Binding-site contacts:
Ligand atom O5 contacts residue LYS30 of chain 1.C at 3.1 Å (salt-bridge).
Ligand atom O7 contacts residue ASN31 of chain 1.C at 3.4 Å (h-bond).
Ligand atom C7 contacts residue ASN31 of chain 1.C at 3.4 Å.
Ligand atom C2 contacts residue HIS34 of chain 1.C at 4.4 Å.
Ligand atom C1 contacts residue ASN31 of chain 1.C at 1.5 Å.
Ligand atom C3 contacts residue HIS34 of chain 1.C at 4.3 Å.
Ligand atom C8 contacts residue ASN31 of chain 1.C at 4.0 Å.
Ligand atom O6 contacts residue LYS30 of chain 1.C at 3.4 Å.
Ligand atom C8 contacts residue SER33 of chain 1.C at 3.4 Å.
Ligand atom C3 contacts residue ASN31 of chain 1.C at 3.9 Å.
Ligand atom O6 contacts residue GLU46 of chain 1.C at 4.5 Å.
Ligand atom N2 contacts residue SER33 of chain 1.C at 3.2 Å (h-bond).
Ligand atom C5 contacts residue LYS30 of chain 1.C at 4.1 Å.
Ligand atom C1 contacts residue HIS34 of chain 1.C at 3.8 Å.
Ligand atom N2 contacts residue ASN31 of chain 1.C at 2.9 Å (h-bond).
Ligand atom C5 contacts residue ASN31 of chain 1.C at 3.8 Å.
Ligand atom C2 contacts residue SER33 of chain 1.C at 4.2 Å.
Ligand atom O5 contacts residue HIS34 of chain 1.C at 4.4 Å.
Ligand atom C4 contacts residue ASN31 of chain 1.C at 4.3 Å.
Ligand atom C6 contacts residue LYS30 of chain 1.C at 3.7 Å.
Ligand atom N2 contacts residue HIS34 of chain 1.C at 4.4 Å.
Ligand atom C6 contacts residue HIS34 of chain 1.C at 4.1 Å.
Ligand atom C5 contacts residue HIS34 of chain 1.C at 4.2 Å.
Ligand atom C8 contacts residue ASN32 of chain 1.C at 4.1 Å.
Ligand atom C1 contacts residue SER33 of chain 1.C at 4.4 Å.
Ligand atom C1 contacts residue LYS30 of chain 1.C at 4.1 Å.
Ligand atom C2 contacts residue ASN31 of chain 1.C at 2.5 Å.
Ligand atom O5 contacts residue ASN31 of chain 1.C at 2.5 Å (h-bond).
Ligand atom O6 contacts residue TYR36 of chain 1.C at 4.5 Å.
Ligand atom C7 contacts residue SER33 of chain 1.C at 3.8 Å.

Sequence of chain 1.C:
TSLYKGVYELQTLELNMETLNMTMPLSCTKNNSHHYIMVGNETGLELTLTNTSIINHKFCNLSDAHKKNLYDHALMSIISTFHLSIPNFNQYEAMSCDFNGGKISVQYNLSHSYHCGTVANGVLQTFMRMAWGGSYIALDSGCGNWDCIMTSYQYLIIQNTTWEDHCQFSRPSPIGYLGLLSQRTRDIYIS

The protein below binds the small molecule below.
Small molecule (SMILES): CC(=O)N[C@H]1[C@H](O[C@H]2[C@H](O)[C@@H](NC(C)=O)CO[C@@H]2CO)O[C@H](CO)[C@@H](O)[C@@H]1O